Sequence of chain 1.C:
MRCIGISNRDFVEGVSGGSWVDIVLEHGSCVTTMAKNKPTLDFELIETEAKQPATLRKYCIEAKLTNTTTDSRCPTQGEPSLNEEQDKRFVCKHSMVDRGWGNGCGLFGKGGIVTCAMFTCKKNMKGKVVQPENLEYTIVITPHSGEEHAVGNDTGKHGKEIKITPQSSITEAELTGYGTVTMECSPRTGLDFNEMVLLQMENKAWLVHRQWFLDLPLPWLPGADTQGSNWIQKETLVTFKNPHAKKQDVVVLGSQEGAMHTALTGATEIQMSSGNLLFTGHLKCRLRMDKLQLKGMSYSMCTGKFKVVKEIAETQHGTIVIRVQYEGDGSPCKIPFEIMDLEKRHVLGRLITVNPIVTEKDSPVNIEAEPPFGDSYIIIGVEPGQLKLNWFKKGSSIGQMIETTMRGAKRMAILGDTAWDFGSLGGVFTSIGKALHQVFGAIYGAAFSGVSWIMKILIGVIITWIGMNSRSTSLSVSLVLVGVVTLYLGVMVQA

The protein below binds the small molecule below.
Small molecule (SMILES): CC(=O)N[C@@H]1[C@@H](O)[C@H](O)[C@@H](CO)O[C@H]1O

Binding-site contacts:
Ligand atom O7 contacts residue ASN67 of chain 1.C at 4.1 Å.
Ligand atom O6 contacts residue ASN67 of chain 1.C at 4.0 Å.
Ligand atom C1 contacts residue ASN67 of chain 1.C at 1.4 Å.
Ligand atom O4 contacts residue ASP66 of chain 1.I at 2.7 Å (salt-bridge).
Ligand atom O5 contacts residue ASN67 of chain 1.C at 2.4 Å (h-bond).
Ligand atom C5 contacts residue GLN65 of chain 1.I at 3.7 Å.
Ligand atom C3 contacts residue GLN65 of chain 1.I at 4.0 Å.
Ligand atom C6 contacts residue GLN65 of chain 1.I at 3.5 Å.
Ligand atom C2 contacts residue ASN67 of chain 1.C at 2.4 Å.
Ligand atom C2 contacts residue GLN65 of chain 1.I at 4.4 Å.
Ligand atom C5 contacts residue ASN67 of chain 1.C at 3.7 Å.
Ligand atom N2 contacts residue ASN67 of chain 1.C at 2.9 Å (h-bond).
Ligand atom C4 contacts residue ASN67 of chain 1.C at 4.2 Å.
Ligand atom O6 contacts residue TYR60 of chain 1.I at 4.2 Å.
Ligand atom C7 contacts residue ASN67 of chain 1.C at 3.7 Å.
Ligand atom O3 contacts residue GLN65 of chain 1.I at 3.6 Å.
Ligand atom C4 contacts residue GLN65 of chain 1.I at 3.3 Å.
Ligand atom O6 contacts residue GLN65 of chain 1.I at 2.5 Å (h-bond).
Ligand atom C8 contacts residue PHE90 of chain 1.C at 3.7 Å (hydrophobic).
Ligand atom C4 contacts residue ASP66 of chain 1.I at 4.0 Å.
Ligand atom O4 contacts residue GLN65 of chain 1.I at 3.6 Å.
Ligand atom C3 contacts residue ASN67 of chain 1.C at 3.8 Å.
Ligand atom C7 contacts residue PHE90 of chain 1.C at 4.4 Å (hydrophobic).
Ligand atom O5 contacts residue GLN65 of chain 1.I at 3.7 Å.

Sequence of chain 1.I:
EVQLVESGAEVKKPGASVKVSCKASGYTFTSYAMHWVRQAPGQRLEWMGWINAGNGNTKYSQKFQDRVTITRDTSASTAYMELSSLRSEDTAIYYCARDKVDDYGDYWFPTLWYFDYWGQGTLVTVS